The protein below binds the small molecule below.
Small molecule (SMILES): C[C@H](CCC(=O)O)[C@H]1CC[C@H]2[C@@H]3[C@H](O)C[C@@H]4C[C@H](O)CC[C@]4(C)[C@H]3C[C@H](O)[C@]12C

Sequence of chain 1.B:
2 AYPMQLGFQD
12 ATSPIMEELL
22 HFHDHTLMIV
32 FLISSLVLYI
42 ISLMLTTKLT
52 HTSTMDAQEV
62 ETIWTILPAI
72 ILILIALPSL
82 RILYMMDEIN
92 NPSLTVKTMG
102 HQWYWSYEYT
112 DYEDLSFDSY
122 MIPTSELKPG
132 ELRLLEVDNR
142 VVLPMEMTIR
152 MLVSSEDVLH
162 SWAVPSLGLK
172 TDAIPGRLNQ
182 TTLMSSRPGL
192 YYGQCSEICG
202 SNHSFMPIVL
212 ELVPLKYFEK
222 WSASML

Binding-site contacts:
Ligand atom C6 contacts residue THR66 of chain 1.B at 3.8 Å.
Ligand atom O3 contacts residue THR66 of chain 1.B at 4.1 Å.
Ligand atom O3 contacts residue THR63 of chain 1.B at 3.0 Å (h-bond).
Ligand atom C4 contacts residue GLU62 of chain 1.B at 3.9 Å.
Ligand atom C24 contacts residue MET271 of chain 1.A at 3.7 Å (hydrophobic).
Ligand atom C15 contacts residue MET271 of chain 1.A at 3.9 Å (hydrophobic).
Ligand atom O3 contacts residue GLU62 of chain 1.B at 4.0 Å.
Ligand atom C5 contacts residue THR66 of chain 1.B at 3.8 Å.
Ligand atom C7 contacts residue GLN59 of chain 1.B at 4.2 Å.
Ligand atom C22 contacts residue MET271 of chain 1.A at 3.8 Å (hydrophobic).
Ligand atom C15 contacts residue TRP275 of chain 1.A at 3.9 Å (hydrophobic).
Ligand atom C3 contacts residue THR63 of chain 1.B at 4.2 Å.
Ligand atom C4 contacts residue THR66 of chain 1.B at 3.7 Å.
Ligand atom O7 contacts residue GLU62 of chain 1.B at 2.8 Å (salt-bridge).
Ligand atom C3 contacts residue THR66 of chain 1.B at 3.6 Å.
Ligand atom C16 contacts residue MET271 of chain 1.A at 3.8 Å (hydrophobic).
Ligand atom O3 contacts residue GLN59 of chain 1.B at 3.1 Å (h-bond).
Ligand atom C23 contacts residue MET271 of chain 1.A at 4.3 Å (hydrophobic).
Ligand atom C8 contacts residue TRP275 of chain 1.A at 4.3 Å (hydrophobic).
Ligand atom C9 contacts residue GLN59 of chain 1.B at 4.3 Å.
Ligand atom O25 contacts residue MET271 of chain 1.A at 3.5 Å.
Ligand atom C4 contacts residue THR63 of chain 1.B at 4.5 Å.
Ligand atom C3 contacts residue GLN59 of chain 1.B at 4.0 Å.
Ligand atom O7 contacts residue GLN59 of chain 1.B at 3.0 Å (h-bond).
Ligand atom C4 contacts residue GLN59 of chain 1.B at 4.1 Å.
Ligand atom C7 contacts residue GLU62 of chain 1.B at 3.7 Å.
Ligand atom C6 contacts residue TRP275 of chain 1.A at 3.7 Å (hydrophobic).
Ligand atom C8 contacts residue GLN59 of chain 1.B at 4.4 Å.
Ligand atom C15 contacts residue GLY272 of chain 1.A at 3.9 Å.
Ligand atom O26 contacts residue MET271 of chain 1.A at 3.9 Å.
Ligand atom C6 contacts residue GLU62 of chain 1.B at 4.2 Å.
Ligand atom C7 contacts residue TRP275 of chain 1.A at 4.0 Å (hydrophobic).
Ligand atom C3 contacts residue GLU62 of chain 1.B at 4.4 Å.
Ligand atom C14 contacts residue GLN59 of chain 1.B at 4.0 Å.
Ligand atom C2 contacts residue GLN59 of chain 1.B at 4.3 Å.
Ligand atom O12 contacts residue GLN59 of chain 1.B at 3.8 Å.
Ligand atom C19 contacts residue TRP275 of chain 1.A at 3.8 Å (hydrophobic).
Ligand atom C18 contacts residue TRP275 of chain 1.A at 3.9 Å (hydrophobic).
Ligand atom C16 contacts residue GLY272 of chain 1.A at 4.3 Å.

Sequence of chain 1.A:
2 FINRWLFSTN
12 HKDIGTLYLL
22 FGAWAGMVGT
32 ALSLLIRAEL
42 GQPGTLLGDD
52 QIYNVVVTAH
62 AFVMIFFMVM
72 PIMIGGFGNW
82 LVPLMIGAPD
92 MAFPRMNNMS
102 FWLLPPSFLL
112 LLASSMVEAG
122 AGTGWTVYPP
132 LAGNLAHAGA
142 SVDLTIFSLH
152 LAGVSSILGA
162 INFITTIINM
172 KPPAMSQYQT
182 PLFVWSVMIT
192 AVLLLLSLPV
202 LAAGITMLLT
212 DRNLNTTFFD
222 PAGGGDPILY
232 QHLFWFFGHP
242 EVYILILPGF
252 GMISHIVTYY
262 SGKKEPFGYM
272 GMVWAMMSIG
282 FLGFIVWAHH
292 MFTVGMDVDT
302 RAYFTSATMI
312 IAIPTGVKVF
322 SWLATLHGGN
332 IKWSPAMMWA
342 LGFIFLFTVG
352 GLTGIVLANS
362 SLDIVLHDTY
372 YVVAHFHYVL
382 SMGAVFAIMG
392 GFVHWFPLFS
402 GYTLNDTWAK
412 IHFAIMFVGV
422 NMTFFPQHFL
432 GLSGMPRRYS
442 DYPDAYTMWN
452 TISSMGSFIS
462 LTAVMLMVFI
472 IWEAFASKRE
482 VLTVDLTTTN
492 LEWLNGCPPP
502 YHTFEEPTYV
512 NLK